A protein and the small-molecule ligand that binds it are described below.
Small molecule (SMILES): CC(=O)N[C@H]1[C@H](O[C@H]2[C@H](O)[C@@H](NC(C)=O)CO[C@@H]2CO)O[C@H](CO)[C@@H](O)[C@@H]1O

Sequence of chain 1.C:
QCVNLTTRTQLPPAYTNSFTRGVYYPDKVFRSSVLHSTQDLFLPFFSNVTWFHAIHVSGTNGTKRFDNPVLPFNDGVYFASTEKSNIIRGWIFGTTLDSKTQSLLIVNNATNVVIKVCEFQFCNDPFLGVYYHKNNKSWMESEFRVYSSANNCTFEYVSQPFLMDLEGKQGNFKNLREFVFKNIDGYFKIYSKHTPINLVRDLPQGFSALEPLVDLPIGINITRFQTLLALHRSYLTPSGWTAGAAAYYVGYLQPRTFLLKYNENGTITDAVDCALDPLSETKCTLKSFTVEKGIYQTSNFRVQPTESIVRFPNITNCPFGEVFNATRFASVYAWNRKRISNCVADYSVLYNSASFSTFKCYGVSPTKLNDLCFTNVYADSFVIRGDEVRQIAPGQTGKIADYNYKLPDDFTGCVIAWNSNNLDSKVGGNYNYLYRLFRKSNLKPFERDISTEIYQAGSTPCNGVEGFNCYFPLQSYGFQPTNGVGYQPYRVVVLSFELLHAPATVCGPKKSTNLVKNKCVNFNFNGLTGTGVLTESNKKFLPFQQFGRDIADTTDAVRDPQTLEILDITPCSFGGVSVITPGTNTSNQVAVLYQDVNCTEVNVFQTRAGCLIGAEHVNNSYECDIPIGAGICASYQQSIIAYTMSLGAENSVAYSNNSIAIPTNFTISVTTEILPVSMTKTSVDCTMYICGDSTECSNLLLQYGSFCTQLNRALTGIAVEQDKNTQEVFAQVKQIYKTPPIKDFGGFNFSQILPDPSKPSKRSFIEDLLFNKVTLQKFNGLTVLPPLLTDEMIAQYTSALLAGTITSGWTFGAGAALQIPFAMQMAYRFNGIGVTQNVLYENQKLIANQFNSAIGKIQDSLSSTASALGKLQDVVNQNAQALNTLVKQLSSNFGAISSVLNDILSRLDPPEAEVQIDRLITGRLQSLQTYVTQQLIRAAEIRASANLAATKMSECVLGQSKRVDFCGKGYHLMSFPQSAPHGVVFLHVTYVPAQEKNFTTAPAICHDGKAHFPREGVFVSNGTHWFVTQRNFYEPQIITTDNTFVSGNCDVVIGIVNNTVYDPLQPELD

Binding-site contacts:
Ligand atom O5 contacts residue ASN318 of chain 1.C at 2.4 Å (h-bond).
Ligand atom C2 contacts residue ASN318 of chain 1.C at 2.5 Å.
Ligand atom O7 contacts residue LEU569 of chain 1.C at 4.2 Å.
Ligand atom O5 contacts residue GLN567 of chain 1.C at 3.0 Å (h-bond).
Ligand atom C6 contacts residue LEU569 of chain 1.C at 4.1 Å (hydrophobic).
Ligand atom O7 contacts residue ASN318 of chain 1.C at 3.8 Å.
Ligand atom C7 contacts residue ASN318 of chain 1.C at 3.5 Å.
Ligand atom C3 contacts residue ASN318 of chain 1.C at 3.8 Å.
Ligand atom O6 contacts residue GLN567 of chain 1.C at 3.1 Å.
Ligand atom N2 contacts residue ASN318 of chain 1.C at 2.8 Å (h-bond).
Ligand atom O7 contacts residue THR568 of chain 1.C at 3.5 Å (h-bond).
Ligand atom C5 contacts residue ASN318 of chain 1.C at 3.7 Å.
Ligand atom C8 contacts residue THR568 of chain 1.C at 4.0 Å.
Ligand atom C6 contacts residue GLN567 of chain 1.C at 3.0 Å.
Ligand atom O6 contacts residue LEU569 of chain 1.C at 3.3 Å.
Ligand atom C1 contacts residue ASN318 of chain 1.C at 1.4 Å.
Ligand atom C1 contacts residue GLN567 of chain 1.C at 4.3 Å.
Ligand atom C5 contacts residue GLN567 of chain 1.C at 3.6 Å.
Ligand atom O6 contacts residue THR568 of chain 1.C at 3.3 Å (h-bond).
Ligand atom C4 contacts residue ASN318 of chain 1.C at 4.3 Å.
Ligand atom C6 contacts residue THR568 of chain 1.C at 3.8 Å.
Ligand atom C7 contacts residue THR568 of chain 1.C at 4.0 Å.